Binding-site contacts:
Ligand atom C7 contacts residue ASN40 of chain 1.E at 3.6 Å.
Ligand atom O7 contacts residue ASN40 of chain 1.E at 4.0 Å.
Ligand atom N2 contacts residue ASN40 of chain 1.E at 2.7 Å (h-bond).
Ligand atom O5 contacts residue ASN40 of chain 1.E at 2.4 Å (h-bond).
Ligand atom C5 contacts residue ASN40 of chain 1.E at 3.7 Å.
Ligand atom C2 contacts residue ASN40 of chain 1.E at 2.5 Å.
Ligand atom C8 contacts residue ASN40 of chain 1.E at 4.0 Å.
Ligand atom C8 contacts residue LYS39 of chain 1.E at 4.2 Å.
Ligand atom C3 contacts residue ASN40 of chain 1.E at 3.8 Å.
Ligand atom C1 contacts residue ASN40 of chain 1.E at 1.4 Å.
Ligand atom C4 contacts residue ASN40 of chain 1.E at 4.3 Å.

Sequence of chain 1.E:
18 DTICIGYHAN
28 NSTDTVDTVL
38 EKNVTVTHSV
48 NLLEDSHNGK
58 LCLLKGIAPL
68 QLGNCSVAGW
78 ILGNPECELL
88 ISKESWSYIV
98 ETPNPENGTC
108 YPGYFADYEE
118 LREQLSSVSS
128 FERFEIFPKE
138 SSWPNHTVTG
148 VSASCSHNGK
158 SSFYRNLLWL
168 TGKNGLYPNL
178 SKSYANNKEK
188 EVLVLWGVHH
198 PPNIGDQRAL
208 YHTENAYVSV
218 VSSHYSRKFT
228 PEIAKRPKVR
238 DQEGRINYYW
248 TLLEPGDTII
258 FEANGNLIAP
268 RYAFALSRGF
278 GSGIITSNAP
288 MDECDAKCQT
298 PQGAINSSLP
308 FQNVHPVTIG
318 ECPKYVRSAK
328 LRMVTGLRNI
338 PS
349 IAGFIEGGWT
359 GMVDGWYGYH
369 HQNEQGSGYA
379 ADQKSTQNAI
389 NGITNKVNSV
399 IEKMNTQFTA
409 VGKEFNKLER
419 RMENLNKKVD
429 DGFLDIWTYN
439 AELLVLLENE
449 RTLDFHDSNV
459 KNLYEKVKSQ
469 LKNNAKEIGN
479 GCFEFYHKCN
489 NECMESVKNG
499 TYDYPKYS

The protein below binds the small molecule below.
Small molecule (SMILES): CC(=O)N[C@H]1[C@H](O[C@H]2[C@H](O)[C@@H](NC(C)=O)CO[C@@H]2CO)O[C@H](CO)[C@@H](O)[C@@H]1O